Binding-site contacts:
Ligand atom C3 contacts residue NI1 of chain 1.H at 4.2 Å.
Ligand atom C2 contacts residue CYS75 of chain 1.B at 3.0 Å (hydrophobic).
Ligand atom O3 contacts residue LEU422 of chain 1.B at 3.6 Å.
Ligand atom C2 contacts residue CYS489 of chain 1.B at 4.1 Å (hydrophobic).
Ligand atom C1 contacts residue CYS75 of chain 1.B at 4.0 Å (hydrophobic).
Ligand atom C1 contacts residue CYS489 of chain 1.B at 3.0 Å (hydrophobic).
Ligand atom O3 contacts residue HIS79 of chain 1.B at 3.8 Å.
Ligand atom N2 contacts residue PRO418 of chain 1.B at 3.3 Å (h-bond).
Ligand atom C3 contacts residue ALA417 of chain 1.B at 3.5 Å (hydrophobic).
Ligand atom C1 contacts residue ALA441 of chain 1.B at 4.0 Å (hydrophobic).
Ligand atom O3 contacts residue CYS489 of chain 1.B at 3.9 Å.
Ligand atom FE contacts residue CYS489 of chain 1.B at 2.3 Å.
Ligand atom C2 contacts residue H2S1 of chain 1.J at 3.3 Å.
Ligand atom O3 contacts residue ALA441 of chain 1.B at 3.6 Å (h-bond).
Ligand atom C3 contacts residue ALA441 of chain 1.B at 4.2 Å (hydrophobic).
Ligand atom C1 contacts residue NI1 of chain 1.H at 3.5 Å.
Ligand atom C3 contacts residue CYS75 of chain 1.B at 3.3 Å (hydrophobic).
Ligand atom N1 contacts residue SER442 of chain 1.B at 2.7 Å (h-bond).
Ligand atom N2 contacts residue ARG419 of chain 1.B at 3.0 Å (salt-bridge).
Ligand atom C2 contacts residue ARG419 of chain 1.B at 3.5 Å.
Ligand atom O3 contacts residue ALA417 of chain 1.B at 3.4 Å.
Ligand atom O3 contacts residue SER440 of chain 1.B at 3.9 Å.
Ligand atom C1 contacts residue SEC486 of chain 1.B at 3.5 Å.
Ligand atom N2 contacts residue CYS75 of chain 1.B at 3.4 Å.
Ligand atom FE contacts residue H2S1 of chain 1.J at 3.3 Å.
Ligand atom C3 contacts residue HIS79 of chain 1.B at 3.6 Å.
Ligand atom N1 contacts residue ALA441 of chain 1.B at 3.6 Å.
Ligand atom N2 contacts residue ALA417 of chain 1.B at 3.3 Å.
Ligand atom C2 contacts residue NI1 of chain 1.H at 3.5 Å.
Ligand atom N1 contacts residue SEC486 of chain 1.B at 3.4 Å.
Ligand atom N1 contacts residue ARG419 of chain 1.B at 3.6 Å.
Ligand atom C1 contacts residue ARG419 of chain 1.B at 3.7 Å.
Ligand atom N1 contacts residue CYS489 of chain 1.B at 3.4 Å.
Ligand atom FE contacts residue NI1 of chain 1.H at 2.5 Å.
Ligand atom C1 contacts residue SER442 of chain 1.B at 3.8 Å.
Ligand atom N2 contacts residue H2S1 of chain 1.J at 3.9 Å.
Ligand atom C2 contacts residue ALA417 of chain 1.B at 3.5 Å (hydrophobic).
Ligand atom C3 contacts residue CYS489 of chain 1.B at 3.1 Å (hydrophobic).
Ligand atom C1 contacts residue H2S1 of chain 1.J at 3.8 Å.
Ligand atom FE contacts residue CYS75 of chain 1.B at 2.2 Å.

This protein binds this small molecule.
Small molecule (SMILES): N#C[Fe](=C=O)C#N

Sequence of chain 1.B:
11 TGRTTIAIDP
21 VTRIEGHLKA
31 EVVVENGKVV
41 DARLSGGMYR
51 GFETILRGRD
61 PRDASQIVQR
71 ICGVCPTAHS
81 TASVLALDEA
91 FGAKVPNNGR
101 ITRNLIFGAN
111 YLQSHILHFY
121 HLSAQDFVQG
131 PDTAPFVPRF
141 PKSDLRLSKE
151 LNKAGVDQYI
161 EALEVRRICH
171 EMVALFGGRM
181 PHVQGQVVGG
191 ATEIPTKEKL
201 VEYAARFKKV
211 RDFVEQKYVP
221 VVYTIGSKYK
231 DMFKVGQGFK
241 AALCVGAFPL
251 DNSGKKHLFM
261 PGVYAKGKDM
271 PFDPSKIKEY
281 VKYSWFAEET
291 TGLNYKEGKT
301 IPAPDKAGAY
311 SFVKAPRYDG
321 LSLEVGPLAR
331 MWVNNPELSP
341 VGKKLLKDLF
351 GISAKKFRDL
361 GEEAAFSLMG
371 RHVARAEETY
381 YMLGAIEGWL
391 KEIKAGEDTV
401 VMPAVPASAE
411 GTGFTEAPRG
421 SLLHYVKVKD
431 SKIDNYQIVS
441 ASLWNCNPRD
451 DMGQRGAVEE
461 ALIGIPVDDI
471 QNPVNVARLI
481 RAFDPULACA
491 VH